Binding-site contacts:
Ligand atom C4 contacts residue ASN343 of chain 1.D at 4.4 Å.
Ligand atom O5 contacts residue ASN343 of chain 1.D at 2.5 Å (h-bond).
Ligand atom C8 contacts residue GLY339 of chain 1.D at 3.6 Å.
Ligand atom N2 contacts residue ASN343 of chain 1.D at 2.9 Å (h-bond).
Ligand atom C3 contacts residue ASN343 of chain 1.D at 3.9 Å.
Ligand atom C7 contacts residue ASN343 of chain 1.D at 3.3 Å.
Ligand atom C2 contacts residue ASN343 of chain 1.D at 2.5 Å.
Ligand atom O7 contacts residue ASN343 of chain 1.D at 3.4 Å (h-bond).
Ligand atom C1 contacts residue ASN343 of chain 1.D at 1.5 Å.
Ligand atom C6 contacts residue SER373 of chain 1.D at 4.1 Å.
Ligand atom C5 contacts residue ASN343 of chain 1.D at 3.9 Å.
Ligand atom C8 contacts residue ASN343 of chain 1.D at 4.2 Å.
Ligand atom O6 contacts residue SER373 of chain 1.D at 3.0 Å (h-bond).

The small molecule below binds the protein below.
Small molecule (SMILES): CC(=O)N[C@@H]1[C@@H](O)[C@H](O)[C@@H](CO)O[C@H]1O

Sequence of chain 1.D:
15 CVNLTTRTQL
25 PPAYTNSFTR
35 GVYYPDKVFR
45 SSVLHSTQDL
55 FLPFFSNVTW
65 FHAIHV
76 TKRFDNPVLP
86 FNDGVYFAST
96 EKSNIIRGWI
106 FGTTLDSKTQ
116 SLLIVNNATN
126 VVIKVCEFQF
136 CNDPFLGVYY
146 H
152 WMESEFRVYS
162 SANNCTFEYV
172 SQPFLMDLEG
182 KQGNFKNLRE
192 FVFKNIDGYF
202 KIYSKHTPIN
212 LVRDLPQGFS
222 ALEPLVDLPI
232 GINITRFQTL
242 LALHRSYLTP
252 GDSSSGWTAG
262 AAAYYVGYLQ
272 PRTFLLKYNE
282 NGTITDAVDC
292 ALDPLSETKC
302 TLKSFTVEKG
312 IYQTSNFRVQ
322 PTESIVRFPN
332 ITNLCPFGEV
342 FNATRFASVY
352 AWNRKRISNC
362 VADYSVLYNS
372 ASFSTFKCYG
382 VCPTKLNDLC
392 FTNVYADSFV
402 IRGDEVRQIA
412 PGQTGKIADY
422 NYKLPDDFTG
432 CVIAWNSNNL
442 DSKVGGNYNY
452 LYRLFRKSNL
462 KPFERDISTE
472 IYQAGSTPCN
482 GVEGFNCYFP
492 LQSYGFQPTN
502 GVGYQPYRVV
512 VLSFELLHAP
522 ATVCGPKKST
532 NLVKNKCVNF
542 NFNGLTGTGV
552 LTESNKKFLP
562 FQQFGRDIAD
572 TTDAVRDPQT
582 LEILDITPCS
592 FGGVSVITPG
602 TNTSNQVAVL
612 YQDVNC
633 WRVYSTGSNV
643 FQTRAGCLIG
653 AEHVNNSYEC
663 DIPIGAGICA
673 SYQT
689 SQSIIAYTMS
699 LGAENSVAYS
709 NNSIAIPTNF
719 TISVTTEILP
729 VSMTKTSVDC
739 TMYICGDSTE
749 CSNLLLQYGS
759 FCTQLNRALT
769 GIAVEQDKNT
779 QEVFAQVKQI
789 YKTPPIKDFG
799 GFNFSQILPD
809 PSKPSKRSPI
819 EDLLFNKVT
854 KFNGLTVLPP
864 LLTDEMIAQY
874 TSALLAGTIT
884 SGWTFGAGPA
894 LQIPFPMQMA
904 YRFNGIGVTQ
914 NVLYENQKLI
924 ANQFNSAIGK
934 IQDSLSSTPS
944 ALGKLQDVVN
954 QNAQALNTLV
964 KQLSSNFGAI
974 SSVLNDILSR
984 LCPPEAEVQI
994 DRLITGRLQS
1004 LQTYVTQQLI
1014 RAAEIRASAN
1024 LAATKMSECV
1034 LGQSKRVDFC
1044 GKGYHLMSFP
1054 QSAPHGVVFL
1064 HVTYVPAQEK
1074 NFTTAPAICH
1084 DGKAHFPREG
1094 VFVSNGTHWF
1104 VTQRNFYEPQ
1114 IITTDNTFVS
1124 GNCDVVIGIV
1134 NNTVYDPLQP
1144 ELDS